The protein below binds the small molecule below.
Small molecule (SMILES): CC(=O)N[C@@H]1[C@@H](O)[C@H](O)[C@@H](CO)O[C@H]1O

Sequence of chain 2.E:
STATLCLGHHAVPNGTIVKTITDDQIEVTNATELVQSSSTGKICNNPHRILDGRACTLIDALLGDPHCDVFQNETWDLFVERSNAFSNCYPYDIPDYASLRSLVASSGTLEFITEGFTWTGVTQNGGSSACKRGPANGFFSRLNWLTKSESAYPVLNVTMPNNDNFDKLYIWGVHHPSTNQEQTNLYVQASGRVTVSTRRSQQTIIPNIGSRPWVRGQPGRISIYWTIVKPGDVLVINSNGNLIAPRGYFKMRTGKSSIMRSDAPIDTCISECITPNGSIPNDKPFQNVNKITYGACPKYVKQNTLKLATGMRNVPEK

Binding-site contacts:
Ligand atom C1 contacts residue ASN285 of chain 2.E at 1.5 Å.
Ligand atom C5 contacts residue ASN285 of chain 2.E at 3.7 Å.
Ligand atom C7 contacts residue ASN285 of chain 2.E at 2.8 Å.
Ligand atom C8 contacts residue VAL297 of chain 2.E at 3.0 Å (hydrophobic).
Ligand atom C2 contacts residue VAL297 of chain 2.E at 4.2 Å (hydrophobic).
Ligand atom N2 contacts residue ASN285 of chain 2.E at 2.9 Å (h-bond).
Ligand atom C6 contacts residue ASN298 of chain 2.E at 4.0 Å.
Ligand atom C1 contacts residue ASN298 of chain 2.E at 4.1 Å.
Ligand atom C5 contacts residue ASN298 of chain 2.E at 3.9 Å.
Ligand atom C4 contacts residue ASN285 of chain 2.E at 4.2 Å.
Ligand atom N2 contacts residue VAL297 of chain 2.E at 3.6 Å (h-bond).
Ligand atom O7 contacts residue ASN285 of chain 2.E at 3.0 Å (h-bond).
Ligand atom O5 contacts residue ASN285 of chain 2.E at 2.4 Å (h-bond).
Ligand atom C8 contacts residue ASN285 of chain 2.E at 3.4 Å.
Ligand atom C1 contacts residue VAL297 of chain 2.E at 3.6 Å (hydrophobic).
Ligand atom C2 contacts residue ASN285 of chain 2.E at 2.4 Å.
Ligand atom C8 contacts residue ASN296 of chain 2.E at 4.3 Å.
Ligand atom C3 contacts residue ASN285 of chain 2.E at 3.8 Å.
Ligand atom O6 contacts residue ASN298 of chain 2.E at 3.0 Å (h-bond).
Ligand atom C7 contacts residue VAL297 of chain 2.E at 3.8 Å (hydrophobic).
Ligand atom O5 contacts residue ASN298 of chain 2.E at 3.5 Å (h-bond).